Binding-site contacts:
Ligand atom N2 contacts residue ASN1043 of chain 1.A at 2.9 Å (h-bond).
Ligand atom C8 contacts residue ASN1043 of chain 1.A at 4.3 Å.
Ligand atom C6 contacts residue GLN864 of chain 1.B at 3.6 Å.
Ligand atom C3 contacts residue ASN1043 of chain 1.A at 3.8 Å.
Ligand atom C4 contacts residue GLN864 of chain 1.B at 4.5 Å.
Ligand atom C5 contacts residue ASN1043 of chain 1.A at 3.6 Å.
Ligand atom O5 contacts residue GLN864 of chain 1.B at 4.4 Å.
Ligand atom C8 contacts residue ARG1042 of chain 1.A at 4.4 Å.
Ligand atom O6 contacts residue ASN1043 of chain 1.A at 4.4 Å.
Ligand atom O4 contacts residue GLN864 of chain 1.B at 4.1 Å.
Ligand atom O7 contacts residue ASN1043 of chain 1.A at 3.1 Å (h-bond).
Ligand atom C4 contacts residue ASN1043 of chain 1.A at 4.2 Å.
Ligand atom O5 contacts residue ASN1043 of chain 1.A at 2.3 Å (h-bond).
Ligand atom C8 contacts residue GLU1041 of chain 1.A at 4.0 Å.
Ligand atom C5 contacts residue GLN864 of chain 1.B at 3.5 Å.
Ligand atom C1 contacts residue ASN1043 of chain 1.A at 1.4 Å.
Ligand atom C2 contacts residue ASN1043 of chain 1.A at 2.5 Å.
Ligand atom C7 contacts residue ASN1043 of chain 1.A at 3.2 Å.

Sequence of chain 1.B:
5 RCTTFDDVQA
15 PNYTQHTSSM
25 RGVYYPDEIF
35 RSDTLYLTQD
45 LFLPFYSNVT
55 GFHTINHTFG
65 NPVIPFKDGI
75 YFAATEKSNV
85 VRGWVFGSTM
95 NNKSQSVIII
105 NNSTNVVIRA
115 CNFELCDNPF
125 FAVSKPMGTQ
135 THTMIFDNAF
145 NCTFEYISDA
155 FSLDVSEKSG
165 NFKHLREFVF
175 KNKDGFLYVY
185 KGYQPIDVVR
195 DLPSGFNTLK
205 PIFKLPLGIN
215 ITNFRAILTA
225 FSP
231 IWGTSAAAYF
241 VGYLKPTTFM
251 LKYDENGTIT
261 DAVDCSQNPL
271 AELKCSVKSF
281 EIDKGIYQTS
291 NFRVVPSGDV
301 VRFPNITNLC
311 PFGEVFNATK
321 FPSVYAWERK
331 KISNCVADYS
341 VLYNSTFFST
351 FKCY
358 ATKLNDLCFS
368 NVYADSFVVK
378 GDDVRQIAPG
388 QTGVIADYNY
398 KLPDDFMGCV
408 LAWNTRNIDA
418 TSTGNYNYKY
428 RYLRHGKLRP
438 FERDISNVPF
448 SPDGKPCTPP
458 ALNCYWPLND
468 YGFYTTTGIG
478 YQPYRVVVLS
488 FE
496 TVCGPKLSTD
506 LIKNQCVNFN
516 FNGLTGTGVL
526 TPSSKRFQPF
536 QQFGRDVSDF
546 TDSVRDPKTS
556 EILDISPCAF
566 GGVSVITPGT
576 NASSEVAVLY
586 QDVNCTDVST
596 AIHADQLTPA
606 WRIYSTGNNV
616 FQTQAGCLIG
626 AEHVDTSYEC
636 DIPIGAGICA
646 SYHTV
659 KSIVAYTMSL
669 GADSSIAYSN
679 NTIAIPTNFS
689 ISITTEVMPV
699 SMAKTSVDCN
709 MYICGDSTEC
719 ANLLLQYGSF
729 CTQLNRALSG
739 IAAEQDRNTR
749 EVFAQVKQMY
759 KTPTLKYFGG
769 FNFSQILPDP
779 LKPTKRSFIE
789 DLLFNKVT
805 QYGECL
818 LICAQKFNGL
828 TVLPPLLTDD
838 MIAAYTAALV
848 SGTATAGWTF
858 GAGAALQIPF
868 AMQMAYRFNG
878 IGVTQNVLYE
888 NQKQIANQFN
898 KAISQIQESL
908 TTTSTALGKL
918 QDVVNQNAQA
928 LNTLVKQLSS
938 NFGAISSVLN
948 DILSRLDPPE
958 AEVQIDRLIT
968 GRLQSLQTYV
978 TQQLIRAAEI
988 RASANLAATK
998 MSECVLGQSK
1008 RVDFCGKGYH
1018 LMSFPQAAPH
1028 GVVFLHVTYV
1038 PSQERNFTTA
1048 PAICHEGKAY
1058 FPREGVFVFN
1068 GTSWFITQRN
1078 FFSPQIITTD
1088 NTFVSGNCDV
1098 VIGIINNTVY

This protein binds this small molecule.
Small molecule (SMILES): CC(=O)N[C@@H]1[C@@H](O)[C@H](O)[C@@H](CO)O[C@H]1O

Sequence of chain 1.A:
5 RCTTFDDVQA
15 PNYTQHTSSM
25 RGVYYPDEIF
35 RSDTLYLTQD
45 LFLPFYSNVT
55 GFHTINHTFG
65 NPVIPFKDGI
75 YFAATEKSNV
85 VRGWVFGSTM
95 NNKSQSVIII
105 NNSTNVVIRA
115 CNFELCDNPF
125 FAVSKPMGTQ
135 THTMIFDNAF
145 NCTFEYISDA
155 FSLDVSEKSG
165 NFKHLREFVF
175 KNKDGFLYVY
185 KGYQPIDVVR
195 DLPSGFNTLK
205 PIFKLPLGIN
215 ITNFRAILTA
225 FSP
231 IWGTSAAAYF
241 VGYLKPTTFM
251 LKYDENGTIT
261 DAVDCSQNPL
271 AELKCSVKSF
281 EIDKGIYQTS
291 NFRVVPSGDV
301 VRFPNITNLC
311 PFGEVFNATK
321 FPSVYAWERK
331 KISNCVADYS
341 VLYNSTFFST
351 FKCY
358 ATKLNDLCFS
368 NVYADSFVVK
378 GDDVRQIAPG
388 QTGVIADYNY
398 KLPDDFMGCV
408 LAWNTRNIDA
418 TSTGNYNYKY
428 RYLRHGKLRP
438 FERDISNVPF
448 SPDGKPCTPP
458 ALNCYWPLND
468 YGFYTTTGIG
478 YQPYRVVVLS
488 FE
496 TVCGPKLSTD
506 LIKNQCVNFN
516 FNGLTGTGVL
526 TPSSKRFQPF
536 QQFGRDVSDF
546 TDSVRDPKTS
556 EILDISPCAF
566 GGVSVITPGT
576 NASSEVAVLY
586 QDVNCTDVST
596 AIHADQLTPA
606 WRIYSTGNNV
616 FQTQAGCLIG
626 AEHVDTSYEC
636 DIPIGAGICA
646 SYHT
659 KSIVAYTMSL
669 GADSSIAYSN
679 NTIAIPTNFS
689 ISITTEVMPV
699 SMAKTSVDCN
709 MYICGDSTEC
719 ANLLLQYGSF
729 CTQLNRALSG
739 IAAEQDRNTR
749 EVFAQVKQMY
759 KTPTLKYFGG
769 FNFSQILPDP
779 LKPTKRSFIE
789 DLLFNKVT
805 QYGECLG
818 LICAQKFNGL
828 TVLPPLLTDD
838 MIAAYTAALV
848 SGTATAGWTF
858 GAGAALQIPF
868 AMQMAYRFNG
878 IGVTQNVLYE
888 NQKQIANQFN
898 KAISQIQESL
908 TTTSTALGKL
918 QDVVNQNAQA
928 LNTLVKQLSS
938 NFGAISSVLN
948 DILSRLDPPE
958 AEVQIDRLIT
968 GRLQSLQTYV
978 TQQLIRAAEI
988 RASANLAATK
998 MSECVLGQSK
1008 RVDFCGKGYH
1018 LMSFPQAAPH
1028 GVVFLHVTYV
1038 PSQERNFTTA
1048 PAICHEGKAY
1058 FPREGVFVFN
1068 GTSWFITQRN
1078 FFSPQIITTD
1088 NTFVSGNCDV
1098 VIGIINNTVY